Sequence of chain 1.C:
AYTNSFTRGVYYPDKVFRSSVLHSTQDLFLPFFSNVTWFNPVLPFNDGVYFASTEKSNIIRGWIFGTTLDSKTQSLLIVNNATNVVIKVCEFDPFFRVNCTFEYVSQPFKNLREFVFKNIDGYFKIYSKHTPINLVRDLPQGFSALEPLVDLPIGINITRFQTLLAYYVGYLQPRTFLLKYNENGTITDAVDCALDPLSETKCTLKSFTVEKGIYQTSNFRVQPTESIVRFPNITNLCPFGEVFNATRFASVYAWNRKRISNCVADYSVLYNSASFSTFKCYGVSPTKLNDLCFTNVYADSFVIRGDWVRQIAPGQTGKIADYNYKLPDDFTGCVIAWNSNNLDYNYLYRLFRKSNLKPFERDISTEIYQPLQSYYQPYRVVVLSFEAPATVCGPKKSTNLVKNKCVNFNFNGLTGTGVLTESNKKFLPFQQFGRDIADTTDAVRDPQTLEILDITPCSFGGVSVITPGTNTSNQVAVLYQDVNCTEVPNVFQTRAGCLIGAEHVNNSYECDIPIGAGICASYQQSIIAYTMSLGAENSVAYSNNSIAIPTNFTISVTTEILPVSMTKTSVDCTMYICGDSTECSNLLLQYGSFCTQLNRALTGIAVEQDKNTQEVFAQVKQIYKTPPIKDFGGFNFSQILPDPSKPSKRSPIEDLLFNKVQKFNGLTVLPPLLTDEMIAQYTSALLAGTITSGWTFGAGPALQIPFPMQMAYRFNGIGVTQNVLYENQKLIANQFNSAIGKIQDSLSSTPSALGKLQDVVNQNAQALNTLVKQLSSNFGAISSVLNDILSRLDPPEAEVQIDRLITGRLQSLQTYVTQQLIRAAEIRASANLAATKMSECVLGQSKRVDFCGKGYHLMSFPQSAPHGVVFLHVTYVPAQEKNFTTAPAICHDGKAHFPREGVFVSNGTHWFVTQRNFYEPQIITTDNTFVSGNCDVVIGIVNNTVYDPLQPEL

The protein below binds the small molecule below.
Small molecule (SMILES): CC(=O)N[C@@H]1[C@@H](O)[C@H](O)[C@@H](CO)O[C@H]1O

Binding-site contacts:
Ligand atom C8 contacts residue GLY1131 of chain 1.C at 3.7 Å.
Ligand atom C2 contacts residue ASN709 of chain 1.C at 2.5 Å.
Ligand atom C3 contacts residue ASN709 of chain 1.C at 3.9 Å.
Ligand atom C7 contacts residue ASN709 of chain 1.C at 3.2 Å.
Ligand atom C8 contacts residue ASN709 of chain 1.C at 4.3 Å.
Ligand atom C1 contacts residue ASN709 of chain 1.C at 1.5 Å.
Ligand atom C5 contacts residue ASN709 of chain 1.C at 3.8 Å.
Ligand atom C8 contacts residue ILE1130 of chain 1.C at 4.4 Å (hydrophobic).
Ligand atom C4 contacts residue ASN709 of chain 1.C at 4.3 Å.
Ligand atom O5 contacts residue ASN709 of chain 1.C at 2.5 Å (h-bond).
Ligand atom N2 contacts residue ASN709 of chain 1.C at 2.9 Å (h-bond).
Ligand atom O7 contacts residue ASN709 of chain 1.C at 3.1 Å (h-bond).